This small molecule binds to this protein.
Small molecule (SMILES): CC(=O)N[C@@H]1[C@@H](O)[C@H](O)[C@@H](CO)O[C@H]1O

Sequence of chain 1.A:
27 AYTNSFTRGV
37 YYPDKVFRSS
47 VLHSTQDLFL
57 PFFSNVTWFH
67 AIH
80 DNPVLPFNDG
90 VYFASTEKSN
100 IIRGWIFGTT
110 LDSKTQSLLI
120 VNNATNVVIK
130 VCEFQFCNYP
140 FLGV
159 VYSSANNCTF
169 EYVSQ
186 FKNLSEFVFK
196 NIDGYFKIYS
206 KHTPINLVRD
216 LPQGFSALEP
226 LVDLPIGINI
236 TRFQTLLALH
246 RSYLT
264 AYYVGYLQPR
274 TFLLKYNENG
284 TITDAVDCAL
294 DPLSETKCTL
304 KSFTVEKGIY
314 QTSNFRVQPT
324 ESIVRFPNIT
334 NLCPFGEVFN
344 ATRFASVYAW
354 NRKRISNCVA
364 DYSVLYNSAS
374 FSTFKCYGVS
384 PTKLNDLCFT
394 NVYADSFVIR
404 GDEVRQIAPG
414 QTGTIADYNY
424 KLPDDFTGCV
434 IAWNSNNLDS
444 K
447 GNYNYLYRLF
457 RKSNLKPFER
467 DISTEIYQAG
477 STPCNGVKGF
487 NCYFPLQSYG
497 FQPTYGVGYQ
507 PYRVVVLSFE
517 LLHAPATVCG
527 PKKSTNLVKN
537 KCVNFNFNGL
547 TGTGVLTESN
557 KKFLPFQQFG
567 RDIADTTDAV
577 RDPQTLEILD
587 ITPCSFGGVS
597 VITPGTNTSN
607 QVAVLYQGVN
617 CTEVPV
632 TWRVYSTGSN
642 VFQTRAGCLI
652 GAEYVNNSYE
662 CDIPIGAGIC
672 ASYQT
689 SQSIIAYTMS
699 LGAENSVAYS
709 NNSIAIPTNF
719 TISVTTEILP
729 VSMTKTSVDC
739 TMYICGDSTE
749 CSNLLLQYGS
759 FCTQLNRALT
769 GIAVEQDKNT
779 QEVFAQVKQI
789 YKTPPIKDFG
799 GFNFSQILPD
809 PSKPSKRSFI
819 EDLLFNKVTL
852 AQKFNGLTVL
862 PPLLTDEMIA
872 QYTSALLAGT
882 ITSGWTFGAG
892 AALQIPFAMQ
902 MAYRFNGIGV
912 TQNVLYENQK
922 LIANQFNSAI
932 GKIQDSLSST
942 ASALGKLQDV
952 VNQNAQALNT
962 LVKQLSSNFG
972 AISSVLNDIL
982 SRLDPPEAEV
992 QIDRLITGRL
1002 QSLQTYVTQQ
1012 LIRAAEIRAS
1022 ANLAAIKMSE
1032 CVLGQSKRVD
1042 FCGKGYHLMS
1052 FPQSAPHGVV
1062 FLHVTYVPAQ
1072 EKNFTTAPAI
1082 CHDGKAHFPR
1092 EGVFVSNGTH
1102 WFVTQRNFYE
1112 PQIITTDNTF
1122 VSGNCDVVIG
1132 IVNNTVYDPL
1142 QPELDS

Binding-site contacts:
Ligand atom O7 contacts residue ASN61 of chain 1.A at 4.1 Å.
Ligand atom C2 contacts residue ASN61 of chain 1.A at 2.5 Å.
Ligand atom O5 contacts residue TYR28 of chain 1.A at 3.4 Å.
Ligand atom C1 contacts residue TYR28 of chain 1.A at 4.0 Å (hydrophobic).
Ligand atom N2 contacts residue ASN61 of chain 1.A at 3.0 Å (h-bond).
Ligand atom C1 contacts residue ASN61 of chain 1.A at 1.6 Å.
Ligand atom C5 contacts residue TYR28 of chain 1.A at 4.4 Å (hydrophobic).
Ligand atom C4 contacts residue ASN61 of chain 1.A at 4.3 Å.
Ligand atom C2 contacts residue TYR28 of chain 1.A at 4.1 Å (hydrophobic).
Ligand atom C7 contacts residue ASN61 of chain 1.A at 3.7 Å.
Ligand atom C5 contacts residue ASN61 of chain 1.A at 3.8 Å.
Ligand atom C4 contacts residue TYR28 of chain 1.A at 4.5 Å (hydrophobic).
Ligand atom C6 contacts residue TYR28 of chain 1.A at 4.2 Å (hydrophobic).
Ligand atom O6 contacts residue TYR28 of chain 1.A at 3.6 Å.
Ligand atom C3 contacts residue ASN61 of chain 1.A at 3.9 Å.
Ligand atom O5 contacts residue ASN61 of chain 1.A at 2.4 Å (h-bond).